Sequence of chain 1.E:
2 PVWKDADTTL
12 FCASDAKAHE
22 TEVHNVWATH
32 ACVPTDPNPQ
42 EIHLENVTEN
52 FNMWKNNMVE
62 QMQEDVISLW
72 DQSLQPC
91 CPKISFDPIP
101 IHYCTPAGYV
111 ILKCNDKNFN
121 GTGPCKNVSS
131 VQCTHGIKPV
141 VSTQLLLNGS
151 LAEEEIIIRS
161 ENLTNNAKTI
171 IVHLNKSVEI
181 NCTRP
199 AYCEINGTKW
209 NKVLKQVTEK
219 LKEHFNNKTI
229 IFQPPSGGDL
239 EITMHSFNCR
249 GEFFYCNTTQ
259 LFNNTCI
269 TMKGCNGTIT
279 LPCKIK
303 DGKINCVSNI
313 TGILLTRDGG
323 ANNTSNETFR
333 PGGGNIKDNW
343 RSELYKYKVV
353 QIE

Binding-site contacts:
Ligand atom C3 contacts residue ASN255 of chain 1.E at 3.8 Å.
Ligand atom C4 contacts residue ASN255 of chain 1.E at 4.2 Å.
Ligand atom C6 contacts residue THR257 of chain 1.E at 4.4 Å.
Ligand atom O7 contacts residue ASN255 of chain 1.E at 3.6 Å.
Ligand atom C2 contacts residue THR257 of chain 1.E at 4.5 Å.
Ligand atom O5 contacts residue THR257 of chain 1.E at 3.0 Å.
Ligand atom C5 contacts residue THR257 of chain 1.E at 3.8 Å.
Ligand atom C2 contacts residue ASN255 of chain 1.E at 2.4 Å.
Ligand atom O5 contacts residue ASN255 of chain 1.E at 2.3 Å (h-bond).
Ligand atom C7 contacts residue ASN255 of chain 1.E at 3.5 Å.
Ligand atom C8 contacts residue MET242 of chain 1.E at 3.6 Å (hydrophobic).
Ligand atom O6 contacts residue THR257 of chain 1.E at 4.3 Å.
Ligand atom C5 contacts residue ASN255 of chain 1.E at 3.7 Å.
Ligand atom C1 contacts residue ASN255 of chain 1.E at 1.4 Å.
Ligand atom N2 contacts residue ASN255 of chain 1.E at 2.9 Å (h-bond).
Ligand atom C1 contacts residue THR257 of chain 1.E at 3.0 Å.

This protein binds this small molecule.
Small molecule (SMILES): CC(=O)N[C@@H]1[C@@H](O)[C@H](O)[C@@H](CO)O[C@H]1O